The protein below binds the small molecule below.
Small molecule (SMILES): CC(=O)N[C@@H]1[C@@H](O)[C@H](O)[C@@H](CO)O[C@H]1O

Sequence of chain 1.G:
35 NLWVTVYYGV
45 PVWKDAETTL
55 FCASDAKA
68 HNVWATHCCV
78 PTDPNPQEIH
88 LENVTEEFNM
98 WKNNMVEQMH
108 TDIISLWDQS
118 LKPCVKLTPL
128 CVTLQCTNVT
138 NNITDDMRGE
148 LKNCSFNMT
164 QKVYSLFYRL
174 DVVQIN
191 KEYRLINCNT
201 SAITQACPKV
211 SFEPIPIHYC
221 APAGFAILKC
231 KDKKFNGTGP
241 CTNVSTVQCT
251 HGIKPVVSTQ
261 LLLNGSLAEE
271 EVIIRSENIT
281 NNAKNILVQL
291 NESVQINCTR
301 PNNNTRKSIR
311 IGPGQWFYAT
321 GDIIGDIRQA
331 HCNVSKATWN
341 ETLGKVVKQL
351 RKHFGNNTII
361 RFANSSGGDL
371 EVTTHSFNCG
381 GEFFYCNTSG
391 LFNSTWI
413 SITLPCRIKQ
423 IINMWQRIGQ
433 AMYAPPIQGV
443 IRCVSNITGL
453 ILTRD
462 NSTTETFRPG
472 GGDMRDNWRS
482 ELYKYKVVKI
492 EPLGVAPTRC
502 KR

Binding-site contacts:
Ligand atom O7 contacts residue ASP232 of chain 1.G at 4.3 Å.
Ligand atom C1 contacts residue ASN243 of chain 1.G at 1.5 Å.
Ligand atom C8 contacts residue THR242 of chain 1.G at 3.6 Å.
Ligand atom C7 contacts residue ASN243 of chain 1.G at 3.2 Å.
Ligand atom C4 contacts residue ASN243 of chain 1.G at 4.4 Å.
Ligand atom O7 contacts residue ASN243 of chain 1.G at 3.3 Å (h-bond).
Ligand atom O5 contacts residue ASN243 of chain 1.G at 2.5 Å (h-bond).
Ligand atom C5 contacts residue ASN243 of chain 1.G at 3.8 Å.
Ligand atom C8 contacts residue ASN243 of chain 1.G at 4.0 Å.
Ligand atom C2 contacts residue ASN243 of chain 1.G at 2.5 Å.
Ligand atom N2 contacts residue ASN243 of chain 1.G at 2.9 Å (h-bond).
Ligand atom C3 contacts residue ASN243 of chain 1.G at 3.9 Å.
Ligand atom O7 contacts residue THR242 of chain 1.G at 4.4 Å.